This small molecule binds to this protein.
Small molecule (SMILES): CC(=O)N[C@@H]1[C@@H](O)[C@H](O)[C@@H](CO)O[C@H]1O

Binding-site contacts:
Ligand atom O7 contacts residue GLN1065 of chain 1.E at 2.8 Å (h-bond).
Ligand atom O6 contacts residue LEU916 of chain 1.E at 4.3 Å.
Ligand atom O4 contacts residue LEU916 of chain 1.E at 4.4 Å.
Ligand atom C3 contacts residue ASN711 of chain 1.E at 3.8 Å.
Ligand atom C4 contacts residue ASN711 of chain 1.E at 4.2 Å.
Ligand atom C6 contacts residue GLN920 of chain 1.E at 4.3 Å.
Ligand atom O6 contacts residue GLN920 of chain 1.E at 3.0 Å (h-bond).
Ligand atom C2 contacts residue ASN711 of chain 1.E at 2.4 Å.
Ligand atom O7 contacts residue ASN711 of chain 1.E at 3.6 Å.
Ligand atom C5 contacts residue LEU916 of chain 1.E at 3.8 Å (hydrophobic).
Ligand atom C7 contacts residue ASN711 of chain 1.E at 3.5 Å.
Ligand atom N2 contacts residue ASN711 of chain 1.E at 2.9 Å (h-bond).
Ligand atom C6 contacts residue LEU916 of chain 1.E at 4.3 Å (hydrophobic).
Ligand atom C1 contacts residue GLN1065 of chain 1.E at 4.3 Å.
Ligand atom O5 contacts residue ASN711 of chain 1.E at 2.3 Å (h-bond).
Ligand atom C1 contacts residue ASN711 of chain 1.E at 1.4 Å.
Ligand atom C2 contacts residue GLN1065 of chain 1.E at 4.2 Å.
Ligand atom N2 contacts residue GLN1065 of chain 1.E at 4.3 Å.
Ligand atom C5 contacts residue ASN711 of chain 1.E at 3.6 Å.
Ligand atom C7 contacts residue GLN1065 of chain 1.E at 3.7 Å.

Sequence of chain 1.E:
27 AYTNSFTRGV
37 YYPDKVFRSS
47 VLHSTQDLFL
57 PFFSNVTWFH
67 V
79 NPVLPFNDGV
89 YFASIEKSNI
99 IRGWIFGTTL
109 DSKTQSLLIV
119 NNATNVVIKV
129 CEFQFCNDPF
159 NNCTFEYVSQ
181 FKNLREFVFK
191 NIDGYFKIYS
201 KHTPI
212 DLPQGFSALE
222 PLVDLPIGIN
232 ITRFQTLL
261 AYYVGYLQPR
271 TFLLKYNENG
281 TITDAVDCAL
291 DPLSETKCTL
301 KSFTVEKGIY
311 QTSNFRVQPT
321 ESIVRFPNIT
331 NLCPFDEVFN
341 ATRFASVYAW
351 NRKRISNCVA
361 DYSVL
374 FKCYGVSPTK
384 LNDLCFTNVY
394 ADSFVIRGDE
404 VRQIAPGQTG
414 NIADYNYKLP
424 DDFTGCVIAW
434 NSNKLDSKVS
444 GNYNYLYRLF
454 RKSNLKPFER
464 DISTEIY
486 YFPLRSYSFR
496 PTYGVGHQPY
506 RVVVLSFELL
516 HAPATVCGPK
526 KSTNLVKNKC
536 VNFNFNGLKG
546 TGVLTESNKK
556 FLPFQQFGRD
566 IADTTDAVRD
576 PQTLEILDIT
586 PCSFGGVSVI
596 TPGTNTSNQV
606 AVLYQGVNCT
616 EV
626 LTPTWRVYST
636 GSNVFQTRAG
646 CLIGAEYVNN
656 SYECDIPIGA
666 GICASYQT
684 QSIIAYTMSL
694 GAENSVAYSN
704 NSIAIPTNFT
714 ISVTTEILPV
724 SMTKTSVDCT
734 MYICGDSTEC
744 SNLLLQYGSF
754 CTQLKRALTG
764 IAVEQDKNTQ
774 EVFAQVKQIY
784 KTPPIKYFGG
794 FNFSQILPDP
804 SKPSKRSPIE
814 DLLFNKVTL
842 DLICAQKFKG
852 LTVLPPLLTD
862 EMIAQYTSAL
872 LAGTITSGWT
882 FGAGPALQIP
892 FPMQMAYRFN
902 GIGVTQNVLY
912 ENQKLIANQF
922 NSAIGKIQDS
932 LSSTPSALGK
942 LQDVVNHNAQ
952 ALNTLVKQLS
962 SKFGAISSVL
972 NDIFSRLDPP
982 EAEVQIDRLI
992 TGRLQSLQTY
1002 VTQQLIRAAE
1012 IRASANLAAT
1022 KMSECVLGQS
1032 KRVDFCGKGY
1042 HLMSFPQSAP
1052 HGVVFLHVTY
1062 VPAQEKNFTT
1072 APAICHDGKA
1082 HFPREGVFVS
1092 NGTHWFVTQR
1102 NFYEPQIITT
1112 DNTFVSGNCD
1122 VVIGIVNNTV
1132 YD